Sequence of chain 1.A:
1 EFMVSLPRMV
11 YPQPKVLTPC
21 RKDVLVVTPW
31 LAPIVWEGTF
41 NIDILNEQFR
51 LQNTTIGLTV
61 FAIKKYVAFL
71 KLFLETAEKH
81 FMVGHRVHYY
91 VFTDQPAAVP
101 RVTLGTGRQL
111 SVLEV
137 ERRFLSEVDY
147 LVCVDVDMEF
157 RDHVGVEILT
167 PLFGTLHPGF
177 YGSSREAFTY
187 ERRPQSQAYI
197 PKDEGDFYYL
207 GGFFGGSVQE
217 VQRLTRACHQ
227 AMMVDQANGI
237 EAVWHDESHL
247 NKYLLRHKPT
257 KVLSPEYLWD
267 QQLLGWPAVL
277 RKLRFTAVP

Binding-site contacts:
Ligand atom C4 contacts residue TRP240 of chain 1.A at 3.7 Å (hydrophobic).
Ligand atom O5 contacts residue HIS173 of chain 1.A at 3.2 Å (h-bond).
Ligand atom O4 contacts residue HIS173 of chain 1.A at 3.1 Å (h-bond).
Ligand atom C6 contacts residue PRO174 of chain 1.A at 3.7 Å (hydrophobic).
Ligand atom C3 contacts residue PHE176 of chain 1.A at 3.8 Å (hydrophobic).
Ligand atom O6 contacts residue PHE176 of chain 1.A at 3.6 Å.
Ligand atom O5 contacts residue PHE176 of chain 1.A at 4.0 Å.
Ligand atom C4 contacts residue HIS173 of chain 1.A at 4.2 Å.
Ligand atom O6 contacts residue TYR204 of chain 1.A at 4.0 Å.
Ligand atom O4 contacts residue ASP266 of chain 1.A at 2.8 Å (salt-bridge).
Ligand atom O3 contacts residue ASP266 of chain 1.A at 3.7 Å.
Ligand atom C1 contacts residue HIS173 of chain 1.A at 3.7 Å.
Ligand atom C5 contacts residue GLU243 of chain 1.A at 4.0 Å.
Ligand atom O4 contacts residue HIS173 of chain 1.A at 3.3 Å.
Ligand atom C8 contacts residue PHE176 of chain 1.A at 3.6 Å (hydrophobic).
Ligand atom O4 contacts residue GLU243 of chain 1.A at 2.7 Å (salt-bridge).
Ligand atom O6 contacts residue THR185 of chain 1.A at 2.5 Å (h-bond).
Ligand atom C4 contacts residue LEU269 of chain 1.A at 3.9 Å (hydrophobic).
Ligand atom C6 contacts residue LEU269 of chain 1.A at 3.0 Å (hydrophobic).
Ligand atom C3 contacts residue ASP266 of chain 1.A at 4.1 Å.
Ligand atom C5 contacts residue HIS173 of chain 1.A at 4.2 Å.
Ligand atom C5 contacts residue TRP240 of chain 1.A at 3.5 Å (hydrophobic).
Ligand atom C6 contacts residue THR185 of chain 1.A at 3.3 Å.
Ligand atom C6 contacts residue TYR204 of chain 1.A at 3.6 Å (hydrophobic).
Ligand atom C3 contacts residue TRP240 of chain 1.A at 3.9 Å (hydrophobic).
Ligand atom C4 contacts residue HIS173 of chain 1.A at 4.1 Å.
Ligand atom N2 contacts residue PHE176 of chain 1.A at 3.3 Å.
Ligand atom O6 contacts residue LEU269 of chain 1.A at 2.6 Å.
Ligand atom C6 contacts residue GLU243 of chain 1.A at 3.2 Å.
Ligand atom O3 contacts residue PHE176 of chain 1.A at 4.1 Å.
Ligand atom C5 contacts residue HIS173 of chain 1.A at 4.0 Å.
Ligand atom O4 contacts residue ALA283 of chain 1.A at 3.9 Å.
Ligand atom C4 contacts residue ASP266 of chain 1.A at 3.2 Å.
Ligand atom C4 contacts residue GLU243 of chain 1.A at 3.5 Å.
Ligand atom C6 contacts residue ASP266 of chain 1.A at 4.2 Å.
Ligand atom O6 contacts residue TRP240 of chain 1.A at 3.1 Å (h-bond).
Ligand atom C6 contacts residue HIS173 of chain 1.A at 4.2 Å.
Ligand atom C2 contacts residue HIS173 of chain 1.A at 3.7 Å.
Ligand atom C6 contacts residue TRP240 of chain 1.A at 3.3 Å (hydrophobic).
Ligand atom C7 contacts residue PHE176 of chain 1.A at 4.1 Å (hydrophobic).

The small molecule below binds the protein below.
Small molecule (SMILES): CC(=O)N[C@@H]1[C@@H](O)[C@H](O[C@@H]2O[C@H](CO)[C@H](O)[C@H](O)[C@H]2O[C@@H]2O[C@@H](C)[C@@H](O)[C@@H](O)[C@@H]2O)[C@@H](CO)O[C@H]1O